A small-molecule ligand and the protein it binds are described below.
Small molecule (SMILES): Nc1c2nc(Br)n3c2nc[n+]1[C@@H]1O[C@H](COP(=O)(O)OP(=O)(O)OC[C@H]2O[C@@H]3[C@H](O)[C@@H]2O)[C@@H](O)[C@H]1O

Sequence of chain 1.B:
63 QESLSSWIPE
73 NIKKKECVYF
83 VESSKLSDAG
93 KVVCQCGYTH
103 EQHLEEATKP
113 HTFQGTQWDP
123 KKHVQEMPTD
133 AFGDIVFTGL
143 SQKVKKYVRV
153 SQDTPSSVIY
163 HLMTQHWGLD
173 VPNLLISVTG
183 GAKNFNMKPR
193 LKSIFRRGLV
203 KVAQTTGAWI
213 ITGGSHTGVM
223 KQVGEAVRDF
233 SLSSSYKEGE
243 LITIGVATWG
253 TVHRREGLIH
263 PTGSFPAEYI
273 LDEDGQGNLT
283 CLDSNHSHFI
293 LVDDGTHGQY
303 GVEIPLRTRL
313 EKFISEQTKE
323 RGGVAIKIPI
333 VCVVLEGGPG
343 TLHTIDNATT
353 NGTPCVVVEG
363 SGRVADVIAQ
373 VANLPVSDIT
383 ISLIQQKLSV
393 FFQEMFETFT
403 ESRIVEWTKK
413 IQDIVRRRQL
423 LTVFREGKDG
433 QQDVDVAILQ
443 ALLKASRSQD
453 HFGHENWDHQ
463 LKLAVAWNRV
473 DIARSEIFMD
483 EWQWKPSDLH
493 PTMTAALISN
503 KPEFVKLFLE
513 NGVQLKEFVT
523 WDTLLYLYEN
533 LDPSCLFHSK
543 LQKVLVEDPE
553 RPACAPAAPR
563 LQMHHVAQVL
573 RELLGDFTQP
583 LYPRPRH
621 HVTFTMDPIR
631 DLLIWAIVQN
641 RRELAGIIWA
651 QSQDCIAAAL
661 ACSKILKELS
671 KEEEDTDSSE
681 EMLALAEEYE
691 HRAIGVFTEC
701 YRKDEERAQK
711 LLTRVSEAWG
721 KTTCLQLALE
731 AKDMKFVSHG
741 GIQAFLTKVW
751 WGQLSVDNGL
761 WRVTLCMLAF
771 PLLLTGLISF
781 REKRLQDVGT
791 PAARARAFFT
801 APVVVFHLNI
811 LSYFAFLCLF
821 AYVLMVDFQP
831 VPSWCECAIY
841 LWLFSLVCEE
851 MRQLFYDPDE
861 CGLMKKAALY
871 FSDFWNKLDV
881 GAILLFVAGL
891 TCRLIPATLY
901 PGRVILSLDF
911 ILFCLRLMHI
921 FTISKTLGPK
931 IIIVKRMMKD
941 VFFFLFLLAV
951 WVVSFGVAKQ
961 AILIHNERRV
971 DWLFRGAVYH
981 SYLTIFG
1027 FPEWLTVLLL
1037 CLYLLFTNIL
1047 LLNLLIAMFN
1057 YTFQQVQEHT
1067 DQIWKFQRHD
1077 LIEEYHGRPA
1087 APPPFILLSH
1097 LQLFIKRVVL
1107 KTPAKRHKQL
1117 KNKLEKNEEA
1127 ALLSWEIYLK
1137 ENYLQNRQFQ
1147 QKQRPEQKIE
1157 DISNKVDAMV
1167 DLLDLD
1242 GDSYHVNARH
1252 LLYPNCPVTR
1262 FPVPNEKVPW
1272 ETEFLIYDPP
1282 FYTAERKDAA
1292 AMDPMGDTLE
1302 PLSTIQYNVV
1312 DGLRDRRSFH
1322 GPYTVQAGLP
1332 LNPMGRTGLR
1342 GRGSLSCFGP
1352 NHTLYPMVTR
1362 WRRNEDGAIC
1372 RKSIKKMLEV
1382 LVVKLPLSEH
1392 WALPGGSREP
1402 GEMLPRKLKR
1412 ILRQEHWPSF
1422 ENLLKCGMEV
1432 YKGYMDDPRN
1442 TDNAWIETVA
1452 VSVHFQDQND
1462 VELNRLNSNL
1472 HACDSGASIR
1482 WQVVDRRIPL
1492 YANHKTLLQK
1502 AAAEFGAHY

Binding-site contacts:
Ligand atom O1B contacts residue ALA184 of chain 1.B at 4.2 Å.
Ligand atom O1B contacts residue GLY339 of chain 1.B at 3.1 Å.
Ligand atom O4D contacts residue ILE306 of chain 1.B at 4.0 Å.
Ligand atom C3D contacts residue THR181 of chain 1.B at 4.1 Å.
Ligand atom C1' contacts residue TYR302 of chain 1.B at 3.6 Å (hydrophobic).
Ligand atom O3D contacts residue THR181 of chain 1.B at 3.0 Å (h-bond).
Ligand atom C5' contacts residue LYS185 of chain 1.B at 3.5 Å.
Ligand atom N3 contacts residue ALA184 of chain 1.B at 4.1 Å.
Ligand atom O2B contacts residue GLY340 of chain 1.B at 3.5 Å.
Ligand atom O1B contacts residue GLY183 of chain 1.B at 3.8 Å.
Ligand atom O1A contacts residue GLY340 of chain 1.B at 4.1 Å.
Ligand atom C3D contacts residue GLY182 of chain 1.B at 3.2 Å.
Ligand atom O2' contacts residue TYR302 of chain 1.B at 2.8 Å.
Ligand atom O2A contacts residue ALA184 of chain 1.B at 4.0 Å.
Ligand atom C4' contacts residue LYS185 of chain 1.B at 4.1 Å.
Ligand atom C5' contacts residue ALA184 of chain 1.B at 3.8 Å (hydrophobic).
Ligand atom O5D contacts residue GLY182 of chain 1.B at 4.1 Å.
Ligand atom C8 contacts residue ALA184 of chain 1.B at 4.1 Å (hydrophobic).
Ligand atom O1B contacts residue GLY182 of chain 1.B at 3.7 Å.
Ligand atom C5D contacts residue THR343 of chain 1.B at 3.4 Å.
Ligand atom O2B contacts residue GLY342 of chain 1.B at 2.7 Å (h-bond).
Ligand atom C4D contacts residue GLY182 of chain 1.B at 4.1 Å.
Ligand atom C5D contacts residue GLY342 of chain 1.B at 3.7 Å.
Ligand atom O1A contacts residue PRO341 of chain 1.B at 3.3 Å.
Ligand atom O2B contacts residue THR343 of chain 1.B at 3.6 Å.
Ligand atom BR1 contacts residue TYR302 of chain 1.B at 3.5 Å.
Ligand atom N9 contacts residue ALA184 of chain 1.B at 3.9 Å.
Ligand atom C5D contacts residue GLY182 of chain 1.B at 4.1 Å.
Ligand atom C4 contacts residue ALA184 of chain 1.B at 3.7 Å (hydrophobic).
Ligand atom N7 contacts residue ALA184 of chain 1.B at 4.1 Å.
Ligand atom O2A contacts residue LYS185 of chain 1.B at 3.5 Å.
Ligand atom N9 contacts residue TYR302 of chain 1.B at 4.0 Å.
Ligand atom O1B contacts residue GLY340 of chain 1.B at 2.9 Å (h-bond).
Ligand atom C2' contacts residue TYR302 of chain 1.B at 3.8 Å (hydrophobic).
Ligand atom O2B contacts residue PRO341 of chain 1.B at 3.3 Å (h-bond).
Ligand atom PB contacts residue GLY342 of chain 1.B at 4.1 Å.
Ligand atom O3D contacts residue GLY182 of chain 1.B at 2.5 Å (h-bond).
Ligand atom O4' contacts residue ALA184 of chain 1.B at 3.8 Å.
Ligand atom PB contacts residue GLY340 of chain 1.B at 3.8 Å.
Ligand atom C5 contacts residue ALA184 of chain 1.B at 3.9 Å (hydrophobic).